Sequence of chain 3.D:
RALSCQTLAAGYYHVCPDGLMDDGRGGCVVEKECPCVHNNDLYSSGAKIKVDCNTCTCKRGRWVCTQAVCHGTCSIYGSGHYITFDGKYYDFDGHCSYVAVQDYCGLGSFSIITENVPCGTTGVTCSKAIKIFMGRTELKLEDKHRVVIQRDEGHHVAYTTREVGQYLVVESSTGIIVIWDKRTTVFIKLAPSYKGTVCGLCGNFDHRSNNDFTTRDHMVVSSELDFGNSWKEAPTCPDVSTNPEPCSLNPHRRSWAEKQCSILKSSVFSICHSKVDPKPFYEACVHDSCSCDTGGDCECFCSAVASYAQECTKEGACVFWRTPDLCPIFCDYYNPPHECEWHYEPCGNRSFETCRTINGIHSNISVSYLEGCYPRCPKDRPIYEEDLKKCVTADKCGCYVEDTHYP

Binding-site contacts:
Ligand atom C4 contacts residue SER214 of chain 3.D at 3.8 Å.
Ligand atom C8 contacts residue HIS403 of chain 3.D at 3.3 Å.
Ligand atom O7 contacts residue GLU212 of chain 3.D at 4.4 Å.
Ligand atom O6 contacts residue SER214 of chain 3.D at 3.7 Å.
Ligand atom N2 contacts residue GLU212 of chain 3.D at 4.1 Å.
Ligand atom O7 contacts residue SER214 of chain 3.D at 3.6 Å.
Ligand atom O3 contacts residue SER214 of chain 3.D at 3.8 Å.
Ligand atom C2 contacts residue ASN405 of chain 3.D at 2.5 Å.
Ligand atom C6 contacts residue SER214 of chain 3.D at 4.1 Å.
Ligand atom C7 contacts residue HIS403 of chain 3.D at 4.3 Å.
Ligand atom N2 contacts residue HIS403 of chain 3.D at 4.2 Å.
Ligand atom C3 contacts residue ASN405 of chain 3.D at 3.8 Å.
Ligand atom C5 contacts residue SER214 of chain 3.D at 4.1 Å.
Ligand atom C8 contacts residue GLU212 of chain 3.D at 3.9 Å.
Ligand atom C4 contacts residue ASN405 of chain 3.D at 4.2 Å.
Ligand atom O5 contacts residue SER214 of chain 3.D at 4.2 Å.
Ligand atom C1 contacts residue ASN405 of chain 3.D at 1.4 Å.
Ligand atom O5 contacts residue ASN405 of chain 3.D at 2.4 Å (h-bond).
Ligand atom C5 contacts residue ASN405 of chain 3.D at 3.6 Å.
Ligand atom C1 contacts residue SER214 of chain 3.D at 4.2 Å.
Ligand atom C3 contacts residue SER214 of chain 3.D at 4.4 Å.
Ligand atom N2 contacts residue ASN405 of chain 3.D at 2.9 Å (h-bond).
Ligand atom O6 contacts residue ALA199 of chain 3.D at 4.4 Å.
Ligand atom C7 contacts residue GLU212 of chain 3.D at 3.9 Å.
Ligand atom O7 contacts residue SER213 of chain 3.D at 4.1 Å.
Ligand atom C8 contacts residue SER404 of chain 3.D at 4.4 Å.
Ligand atom C7 contacts residue ASN405 of chain 3.D at 4.0 Å.
Ligand atom C2 contacts residue SER214 of chain 3.D at 4.4 Å.

This small molecule binds to this protein.
Small molecule (SMILES): CC(=O)N[C@H]1[C@H](O[C@H]2[C@H](O)[C@@H](NC(C)=O)CO[C@@H]2CO)O[C@H](CO)[C@@H](O)[C@@H]1O